Sequence of chain 1.B:
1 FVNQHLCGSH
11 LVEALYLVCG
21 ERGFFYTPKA

This small molecule binds to this protein.
Small molecule (SMILES): C[N+](C)(C)[O-]

Binding-site contacts:
Ligand atom NAC contacts residue LEU17 of chain 1.B at 4.4 Å.
Ligand atom CAD contacts residue LEU17 of chain 1.B at 4.2 Å (hydrophobic).
Ligand atom CAA contacts residue LEU17 of chain 1.B at 4.0 Å (hydrophobic).
Ligand atom OAE contacts residue LEU17 of chain 1.B at 4.3 Å.